Binding-site contacts:
Ligand atom N2 contacts residue ILE305 of chain 1.B at 3.8 Å.
Ligand atom N1 contacts residue ILE305 of chain 1.B at 3.9 Å.
Ligand atom C6 contacts residue ILE305 of chain 1.B at 3.4 Å (hydrophobic).
Ligand atom C2 contacts residue ARG242 of chain 1.B at 3.2 Å.
Ligand atom N contacts residue ILE305 of chain 1.B at 4.2 Å.
Ligand atom C5 contacts residue ILE305 of chain 1.B at 4.1 Å (hydrophobic).
Ligand atom C5 contacts residue LEU187 of chain 1.B at 4.0 Å (hydrophobic).
Ligand atom C8 contacts residue ILE305 of chain 1.B at 4.3 Å (hydrophobic).
Ligand atom C13 contacts residue TYR241 of chain 1.B at 3.7 Å (hydrophobic).
Ligand atom N contacts residue VAL214 of chain 1.B at 4.2 Å.
Ligand atom CL contacts residue ARG248 of chain 1.B at 3.1 Å.
Ligand atom C7 contacts residue ILE305 of chain 1.B at 4.0 Å (hydrophobic).
Ligand atom N contacts residue GLY215 of chain 1.B at 4.2 Å.
Ligand atom C1 contacts residue ARG242 of chain 1.B at 3.5 Å.
Ligand atom C11 contacts residue TYR241 of chain 1.B at 2.8 Å (hydrophobic).
Ligand atom C7 contacts residue ARG242 of chain 1.B at 4.2 Å.
Ligand atom N2 contacts residue GLY215 of chain 1.B at 3.9 Å.
Ligand atom C10 contacts residue ARG242 of chain 1.B at 3.3 Å.
Ligand atom C contacts residue ILE305 of chain 1.B at 3.8 Å (hydrophobic).
Ligand atom C8 contacts residue TYR241 of chain 1.B at 4.0 Å (hydrophobic).
Ligand atom N1 contacts residue ARG242 of chain 1.B at 3.6 Å (salt-bridge).
Ligand atom C6 contacts residue ARG186 of chain 1.B at 4.3 Å.
Ligand atom C1 contacts residue ILE305 of chain 1.B at 4.1 Å (hydrophobic).
Ligand atom N2 contacts residue ARG242 of chain 1.B at 4.3 Å.
Ligand atom S contacts residue ILE305 of chain 1.B at 3.0 Å (h-bond).
Ligand atom C8 contacts residue ARG242 of chain 1.B at 4.1 Å.
Ligand atom O contacts residue ARG242 of chain 1.B at 3.3 Å (salt-bridge).
Ligand atom C9 contacts residue ARG242 of chain 1.B at 3.5 Å.
Ligand atom N contacts residue ASN274 of chain 1.B at 2.4 Å (h-bond).
Ligand atom C6 contacts residue LEU187 of chain 1.B at 3.2 Å (hydrophobic).
Ligand atom C10 contacts residue ARG248 of chain 1.B at 4.2 Å.
Ligand atom C11 contacts residue ARG242 of chain 1.B at 4.1 Å.
Ligand atom C contacts residue ASN274 of chain 1.B at 3.6 Å.
Ligand atom C1 contacts residue ASN274 of chain 1.B at 3.7 Å.
Ligand atom C9 contacts residue TYR241 of chain 1.B at 3.3 Å (hydrophobic).
Ligand atom C10 contacts residue TYR241 of chain 1.B at 2.9 Å (hydrophobic).
Ligand atom N contacts residue ARG242 of chain 1.B at 3.6 Å (salt-bridge).
Ligand atom C contacts residue ARG242 of chain 1.B at 3.8 Å.
Ligand atom C11 contacts residue ARG248 of chain 1.B at 3.1 Å.
Ligand atom C13 contacts residue ARG248 of chain 1.B at 3.5 Å.

The small molecule below binds the protein below.
Small molecule (SMILES): CC[C@@H](C)Oc1cc(N)nc(Sc2cccc(Cl)c2)n1

Sequence of chain 1.B:
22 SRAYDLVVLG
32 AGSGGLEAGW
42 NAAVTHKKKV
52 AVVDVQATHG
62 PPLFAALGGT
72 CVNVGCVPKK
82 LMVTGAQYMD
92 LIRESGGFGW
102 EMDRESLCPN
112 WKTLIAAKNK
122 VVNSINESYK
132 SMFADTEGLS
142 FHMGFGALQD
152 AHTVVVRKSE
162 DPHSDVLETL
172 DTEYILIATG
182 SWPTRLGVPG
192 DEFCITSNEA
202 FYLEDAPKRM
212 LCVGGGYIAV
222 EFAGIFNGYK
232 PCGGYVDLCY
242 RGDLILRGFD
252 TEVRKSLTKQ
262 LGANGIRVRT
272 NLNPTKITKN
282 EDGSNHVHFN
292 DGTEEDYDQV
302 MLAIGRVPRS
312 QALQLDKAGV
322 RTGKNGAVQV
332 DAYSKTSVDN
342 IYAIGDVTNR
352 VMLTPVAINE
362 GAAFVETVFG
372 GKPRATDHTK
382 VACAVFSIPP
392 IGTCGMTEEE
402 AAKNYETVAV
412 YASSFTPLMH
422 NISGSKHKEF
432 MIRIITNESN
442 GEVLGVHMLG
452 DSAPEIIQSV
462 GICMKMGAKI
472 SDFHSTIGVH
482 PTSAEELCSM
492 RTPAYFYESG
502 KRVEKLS